Sequence of chain 7.D:
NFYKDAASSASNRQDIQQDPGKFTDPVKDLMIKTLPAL

Binding-site contacts:
Ligand atom N1 contacts residue LYS58 of chain 7.D at 4.0 Å.
Ligand atom N3 contacts residue TRP38 of chain 7.B at 4.3 Å.
Ligand atom O6 contacts residue LYS58 of chain 7.D at 4.2 Å.
Ligand atom N9 contacts residue TRP38 of chain 7.B at 4.4 Å.
Ligand atom C6 contacts residue TRP38 of chain 7.B at 3.9 Å (hydrophobic).
Ligand atom C4 contacts residue TRP38 of chain 7.B at 4.1 Å (hydrophobic).
Ligand atom C8 contacts residue TRP38 of chain 7.B at 4.1 Å (hydrophobic).
Ligand atom N7 contacts residue TRP38 of chain 7.B at 3.7 Å.
Ligand atom O6 contacts residue TRP38 of chain 7.B at 3.7 Å.
Ligand atom C2 contacts residue TRP38 of chain 7.B at 4.2 Å (hydrophobic).
Ligand atom N1 contacts residue TRP38 of chain 7.B at 4.1 Å.
Ligand atom C5 contacts residue TRP38 of chain 7.B at 3.9 Å (hydrophobic).

This small molecule binds to this protein.
Small molecule (SMILES): Nc1nc2[nH]cnc2c(=O)[nH]1

Sequence of chain 7.B:
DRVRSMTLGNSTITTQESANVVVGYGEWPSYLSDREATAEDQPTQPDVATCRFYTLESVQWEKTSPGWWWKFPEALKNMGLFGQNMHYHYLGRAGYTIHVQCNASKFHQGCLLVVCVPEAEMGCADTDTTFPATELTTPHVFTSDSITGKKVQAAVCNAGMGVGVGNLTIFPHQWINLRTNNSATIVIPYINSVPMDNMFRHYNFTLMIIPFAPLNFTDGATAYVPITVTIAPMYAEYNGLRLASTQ